Sequence of chain 4.E:
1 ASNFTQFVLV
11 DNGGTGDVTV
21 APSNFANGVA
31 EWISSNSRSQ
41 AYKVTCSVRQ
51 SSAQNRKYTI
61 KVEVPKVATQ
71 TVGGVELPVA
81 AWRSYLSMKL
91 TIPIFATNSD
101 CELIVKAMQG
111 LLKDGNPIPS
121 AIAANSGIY

Sequence of chain 6.E:
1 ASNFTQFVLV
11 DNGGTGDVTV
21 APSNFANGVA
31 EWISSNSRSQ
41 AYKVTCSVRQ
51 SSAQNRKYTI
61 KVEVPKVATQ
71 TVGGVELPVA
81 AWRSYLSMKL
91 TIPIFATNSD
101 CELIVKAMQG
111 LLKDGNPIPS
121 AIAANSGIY

Binding-site contacts:
Ligand atom C4 contacts residue LYS61 of chain 4.E at 3.7 Å.
Ligand atom N1 contacts residue THR59 of chain 4.E at 3.5 Å.
Ligand atom N7 contacts residue THR45 of chain 4.E at 2.5 Å (h-bond).
Ligand atom P contacts residue TYR85 of chain 4.E at 3.7 Å.
Ligand atom C5 contacts residue VAL29 of chain 4.E at 4.0 Å (hydrophobic).
Ligand atom C4 contacts residue TYR85 of chain 4.E at 3.8 Å (hydrophobic).
Ligand atom C6 contacts residue VAL29 of chain 4.E at 4.1 Å (hydrophobic).
Ligand atom N1 contacts residue TYR85 of chain 4.E at 3.5 Å.
Ligand atom N1 contacts residue SER47 of chain 4.E at 2.9 Å (h-bond).
Ligand atom N6 contacts residue THR59 of chain 4.E at 2.8 Å (h-bond).
Ligand atom N6 contacts residue TYR85 of chain 4.E at 3.3 Å.
Ligand atom N7 contacts residue LYS61 of chain 4.E at 3.7 Å.
Ligand atom OP2 contacts residue LYS43 of chain 4.E at 2.7 Å (salt-bridge).
Ligand atom N9 contacts residue LYS61 of chain 4.E at 3.7 Å.
Ligand atom C5' contacts residue TYR85 of chain 4.E at 4.0 Å (hydrophobic).
Ligand atom N7 contacts residue TYR85 of chain 4.E at 3.7 Å.
Ligand atom C8 contacts residue LYS61 of chain 4.E at 3.7 Å.
Ligand atom N9 contacts residue TYR85 of chain 4.E at 4.0 Å.
Ligand atom OP1 contacts residue TYR85 of chain 4.E at 3.5 Å (h-bond).
Ligand atom O6 contacts residue LYS61 of chain 4.E at 3.0 Å (salt-bridge).
Ligand atom C6 contacts residue THR45 of chain 4.E at 3.1 Å.
Ligand atom C8 contacts residue THR45 of chain 4.E at 3.8 Å.
Ligand atom C6 contacts residue LYS61 of chain 4.E at 3.8 Å.
Ligand atom N6 contacts residue CYS46 of chain 4.E at 3.4 Å (h-bond).
Ligand atom C6 contacts residue SER47 of chain 4.E at 3.9 Å.
Ligand atom C8 contacts residue TYR85 of chain 4.E at 3.8 Å (hydrophobic).
Ligand atom N6 contacts residue THR45 of chain 4.E at 2.5 Å (h-bond).
Ligand atom N6 contacts residue THR91 of chain 6.E at 3.5 Å (h-bond).
Ligand atom C2 contacts residue THR59 of chain 4.E at 4.1 Å.
Ligand atom N6 contacts residue SER47 of chain 4.E at 4.1 Å.
Ligand atom C2 contacts residue SER47 of chain 4.E at 3.4 Å.
Ligand atom OP1 contacts residue LYS43 of chain 4.E at 2.9 Å (salt-bridge).
Ligand atom C5 contacts residue TYR85 of chain 4.E at 3.5 Å (hydrophobic).
Ligand atom C6 contacts residue THR59 of chain 4.E at 3.6 Å.
Ligand atom C6 contacts residue TYR85 of chain 4.E at 3.4 Å (hydrophobic).
Ligand atom C5 contacts residue THR45 of chain 4.E at 3.1 Å.
Ligand atom P contacts residue LYS43 of chain 4.E at 3.2 Å.
Ligand atom C5 contacts residue LYS61 of chain 4.E at 3.7 Å.
Ligand atom OP2 contacts residue GLU63 of chain 4.E at 3.6 Å (salt-bridge).
Ligand atom N6 contacts residue LYS61 of chain 4.E at 4.1 Å.

This small molecule binds to this protein.
Small molecule (SMILES): Nc1nc(=O)c2ncn([C@@H]3O[C@H](CO[P](=O)(O)O[C@H]4[C@@H](O)[C@H](n5cnc6c(N)ncnc65)O[C@@H]4CO[P](=O)(O)O[C@@H]4[C@@H](O)[C@H](n5cnc6c(N)ncnc65)O[C@@H]4COP(=O)=O)[C@@H](O)[C@H]3O)c2[nH]1